This small molecule binds to this protein.
Small molecule (SMILES): Nc1ncnc2c1ncn2[C@H]1C[C@H](O)[C@@H](COP(=O)(O)O)O1

Sequence of chain 53.A:
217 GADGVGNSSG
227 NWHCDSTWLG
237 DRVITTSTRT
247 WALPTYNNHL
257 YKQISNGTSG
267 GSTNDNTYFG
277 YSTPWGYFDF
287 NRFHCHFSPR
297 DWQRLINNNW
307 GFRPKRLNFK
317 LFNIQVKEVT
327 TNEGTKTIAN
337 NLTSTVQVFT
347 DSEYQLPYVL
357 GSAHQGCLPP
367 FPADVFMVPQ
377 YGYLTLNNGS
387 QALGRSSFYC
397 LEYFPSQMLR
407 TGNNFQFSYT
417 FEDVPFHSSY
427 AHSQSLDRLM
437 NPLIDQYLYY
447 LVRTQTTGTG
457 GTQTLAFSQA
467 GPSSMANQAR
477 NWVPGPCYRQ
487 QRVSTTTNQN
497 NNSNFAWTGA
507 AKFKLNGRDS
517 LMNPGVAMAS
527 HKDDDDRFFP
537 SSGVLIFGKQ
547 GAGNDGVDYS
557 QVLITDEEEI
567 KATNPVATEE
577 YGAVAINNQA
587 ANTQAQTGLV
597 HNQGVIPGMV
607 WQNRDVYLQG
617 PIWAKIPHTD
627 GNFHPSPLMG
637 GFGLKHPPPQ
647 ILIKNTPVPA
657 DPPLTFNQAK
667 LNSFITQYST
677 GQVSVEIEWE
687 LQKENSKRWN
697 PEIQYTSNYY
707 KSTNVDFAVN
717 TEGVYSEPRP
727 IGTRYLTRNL

Sequence of chain 26.A:
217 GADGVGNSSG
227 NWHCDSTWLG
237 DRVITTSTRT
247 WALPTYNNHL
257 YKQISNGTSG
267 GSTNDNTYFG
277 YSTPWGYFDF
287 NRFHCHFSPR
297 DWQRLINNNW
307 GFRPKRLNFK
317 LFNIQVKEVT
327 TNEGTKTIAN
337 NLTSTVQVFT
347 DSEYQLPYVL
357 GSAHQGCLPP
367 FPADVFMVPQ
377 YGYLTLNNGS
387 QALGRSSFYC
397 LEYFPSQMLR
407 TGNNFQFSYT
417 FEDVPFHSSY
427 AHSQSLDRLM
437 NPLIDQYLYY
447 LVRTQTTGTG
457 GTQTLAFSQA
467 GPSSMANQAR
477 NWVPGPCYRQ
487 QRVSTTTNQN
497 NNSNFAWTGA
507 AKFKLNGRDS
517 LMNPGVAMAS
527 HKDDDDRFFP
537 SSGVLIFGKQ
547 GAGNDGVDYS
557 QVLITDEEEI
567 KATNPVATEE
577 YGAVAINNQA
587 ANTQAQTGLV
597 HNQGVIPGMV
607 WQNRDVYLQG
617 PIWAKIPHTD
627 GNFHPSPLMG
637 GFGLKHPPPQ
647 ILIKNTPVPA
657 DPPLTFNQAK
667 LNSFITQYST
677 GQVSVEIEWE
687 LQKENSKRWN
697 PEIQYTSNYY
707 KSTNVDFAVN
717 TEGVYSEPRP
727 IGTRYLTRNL

Binding-site contacts:
Ligand atom N3 contacts residue PRO631 of chain 53.A at 3.6 Å.
Ligand atom N6 contacts residue PHE638 of chain 53.A at 3.9 Å.
Ligand atom C6 contacts residue GLY639 of chain 53.A at 3.8 Å.
Ligand atom C8 contacts residue HIS630 of chain 53.A at 3.3 Å.
Ligand atom O1P contacts residue LYS641 of chain 26.A at 4.0 Å.
Ligand atom N7 contacts residue PRO421 of chain 53.A at 4.2 Å.
Ligand atom N6 contacts residue GLY637 of chain 53.A at 3.7 Å.
Ligand atom N6 contacts residue VAL420 of chain 53.A at 4.0 Å.
Ligand atom N7 contacts residue SER632 of chain 53.A at 4.1 Å.
Ligand atom C2' contacts residue HIS630 of chain 53.A at 3.2 Å.
Ligand atom C2 contacts residue PRO631 of chain 53.A at 3.3 Å (hydrophobic).
Ligand atom C6 contacts residue VAL420 of chain 53.A at 4.0 Å (hydrophobic).
Ligand atom C3' contacts residue HIS630 of chain 53.A at 4.4 Å.
Ligand atom C1' contacts residue HIS630 of chain 53.A at 4.0 Å.
Ligand atom N3 contacts residue GLY639 of chain 53.A at 4.3 Å.
Ligand atom C1' contacts residue PRO631 of chain 53.A at 4.3 Å (hydrophobic).
Ligand atom C4 contacts residue PRO631 of chain 53.A at 4.0 Å (hydrophobic).
Ligand atom N6 contacts residue GLY639 of chain 53.A at 3.6 Å (h-bond).
Ligand atom C5 contacts residue SER632 of chain 53.A at 4.1 Å.
Ligand atom C2 contacts residue PRO421 of chain 53.A at 4.5 Å (hydrophobic).
Ligand atom C6 contacts residue PRO631 of chain 53.A at 3.9 Å (hydrophobic).
Ligand atom C5 contacts residue PRO421 of chain 53.A at 4.1 Å (hydrophobic).
Ligand atom N1 contacts residue PRO631 of chain 53.A at 3.5 Å (h-bond).
Ligand atom C5 contacts residue PRO631 of chain 53.A at 4.2 Å (hydrophobic).
Ligand atom C6 contacts residue PRO421 of chain 53.A at 4.1 Å (hydrophobic).
Ligand atom N1 contacts residue GLY639 of chain 53.A at 3.1 Å (h-bond).
Ligand atom C2 contacts residue GLY639 of chain 53.A at 3.1 Å.
Ligand atom N1 contacts residue PHE638 of chain 53.A at 4.3 Å.
Ligand atom N1 contacts residue VAL420 of chain 53.A at 3.7 Å.
Ligand atom N1 contacts residue PRO421 of chain 53.A at 4.3 Å.
Ligand atom C6 contacts residue SER632 of chain 53.A at 3.9 Å.
Ligand atom C8 contacts residue PRO421 of chain 53.A at 4.3 Å (hydrophobic).
Ligand atom O2P contacts residue ASP626 of chain 26.A at 4.2 Å.
Ligand atom C4 contacts residue PRO421 of chain 53.A at 4.3 Å (hydrophobic).
Ligand atom N9 contacts residue HIS630 of chain 53.A at 4.2 Å.
Ligand atom C2 contacts residue VAL420 of chain 53.A at 4.3 Å (hydrophobic).
Ligand atom N6 contacts residue SER632 of chain 53.A at 3.3 Å (h-bond).
Ligand atom N7 contacts residue HIS630 of chain 53.A at 4.1 Å.
Ligand atom N9 contacts residue PRO421 of chain 53.A at 4.4 Å.
Ligand atom N7 contacts residue ASN609 of chain 53.A at 3.8 Å.